Binding-site contacts:
Ligand atom O3' contacts residue ASP155 of chain 1.A at 3.4 Å.
Ligand atom CAO contacts residue TRP125 of chain 1.A at 3.5 Å (hydrophobic).
Ligand atom O4' contacts residue TRP125 of chain 1.A at 3.2 Å.
Ligand atom O2 contacts residue ALA212 of chain 1.A at 3.1 Å.
Ligand atom OAK contacts residue ASP157 of chain 1.A at 3.0 Å (salt-bridge).
Ligand atom OAK contacts residue MN1 of chain 1.B at 2.2 Å.
Ligand atom C3 contacts residue ARG132 of chain 1.A at 3.3 Å.
Ligand atom NAU contacts residue TYR70 of chain 1.A at 3.2 Å.
Ligand atom C4 contacts residue ASP246 of chain 1.A at 3.2 Å.
Ligand atom OAB contacts residue PHE65 of chain 1.A at 3.3 Å (h-bond).
Ligand atom CAR contacts residue TRP125 of chain 1.A at 3.5 Å (hydrophobic).
Ligand atom O6 contacts residue TRP125 of chain 1.A at 2.7 Å (h-bond).
Ligand atom CBC contacts residue TYR70 of chain 1.A at 3.3 Å (hydrophobic).
Ligand atom CAP contacts residue TYR70 of chain 1.A at 3.3 Å (hydrophobic).
Ligand atom C4 contacts residue ARG132 of chain 1.A at 3.4 Å.
Ligand atom OAC contacts residue TYR70 of chain 1.A at 2.5 Å (h-bond).
Ligand atom O2' contacts residue PHE65 of chain 1.A at 2.6 Å (h-bond).
Ligand atom O6 contacts residue ASP246 of chain 1.A at 2.8 Å (salt-bridge).
Ligand atom O3' contacts residue VAL156 of chain 1.A at 3.2 Å (h-bond).
Ligand atom C2' contacts residue PHE65 of chain 1.A at 3.4 Å (hydrophobic).
Ligand atom O3 contacts residue ARG132 of chain 1.A at 2.7 Å (salt-bridge).
Ligand atom O6 contacts residue TRP244 of chain 1.A at 3.3 Å (h-bond).
Ligand atom O4 contacts residue GLU247 of chain 1.A at 3.4 Å.
Ligand atom O3 contacts residue ASP155 of chain 1.A at 2.7 Å (salt-bridge).
Ligand atom C6 contacts residue TRP244 of chain 1.A at 3.4 Å (hydrophobic).
Ligand atom C2 contacts residue ASP155 of chain 1.A at 3.4 Å.
Ligand atom NAU contacts residue ILE67 of chain 1.A at 2.8 Å (h-bond).
Ligand atom O2 contacts residue ASP155 of chain 1.A at 2.5 Å (salt-bridge).
Ligand atom O3 contacts residue ALA212 of chain 1.A at 3.4 Å (h-bond).
Ligand atom O4 contacts residue ASP246 of chain 1.A at 2.9 Å (salt-bridge).
Ligand atom OAL contacts residue MN1 of chain 1.B at 2.4 Å.
Ligand atom PBP contacts residue MN1 of chain 1.B at 3.4 Å.
Ligand atom OAB contacts residue ILE67 of chain 1.A at 2.9 Å (h-bond).
Ligand atom O3 contacts residue GLY211 of chain 1.A at 3.1 Å (h-bond).
Ligand atom O2' contacts residue VAL156 of chain 1.A at 3.4 Å (h-bond).
Ligand atom O3' contacts residue ASP157 of chain 1.A at 3.0 Å (salt-bridge).
Ligand atom C5' contacts residue TRP125 of chain 1.A at 3.5 Å (hydrophobic).
Ligand atom OAK contacts residue ASP155 of chain 1.A at 3.5 Å (salt-bridge).
Ligand atom O6 contacts residue HIS245 of chain 1.A at 3.1 Å.
Ligand atom C3 contacts residue ASP155 of chain 1.A at 3.4 Å.

A small-molecule ligand and the protein it binds are described below.
Small molecule (SMILES): O=c1[nH]c(=O)n([C@@H]2O[C@H](COP(=O)(O)OP(=O)(O)O[C@H]3O[C@H](CO)[C@H](O)[C@H](O)[C@H]3O)[C@@H](O)[C@H]2O)cc1-c1ccccc1

Sequence of chain 1.A:
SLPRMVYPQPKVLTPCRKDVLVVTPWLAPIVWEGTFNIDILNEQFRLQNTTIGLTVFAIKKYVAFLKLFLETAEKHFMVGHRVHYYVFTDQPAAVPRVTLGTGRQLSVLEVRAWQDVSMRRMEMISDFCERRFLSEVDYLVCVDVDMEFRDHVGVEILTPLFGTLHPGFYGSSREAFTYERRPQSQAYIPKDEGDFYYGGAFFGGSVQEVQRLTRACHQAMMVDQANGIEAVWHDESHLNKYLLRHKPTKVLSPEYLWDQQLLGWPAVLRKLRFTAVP